Binding-site contacts:
Ligand atom O3' contacts residue GLN460 of chain 1.D at 3.3 Å (h-bond).
Ligand atom O4 contacts residue ASP412 of chain 1.D at 3.5 Å (salt-bridge).
Ligand atom C1' contacts residue ARG571 of chain 1.D at 3.5 Å.
Ligand atom C3D contacts residue PRO382 of chain 1.D at 3.5 Å (hydrophobic).
Ligand atom C2D contacts residue PRO382 of chain 1.D at 3.5 Å (hydrophobic).
Ligand atom O4D contacts residue ILE442 of chain 1.D at 3.5 Å.
Ligand atom C1D contacts residue PRO382 of chain 1.D at 3.0 Å (hydrophobic).
Ligand atom O4 contacts residue GLY441 of chain 1.D at 3.6 Å.
Ligand atom O2D contacts residue PRO382 of chain 1.D at 3.4 Å (h-bond).
Ligand atom O'P contacts residue ALA546 of chain 1.D at 2.6 Å (h-bond).
Ligand atom O'Q contacts residue VAL547 of chain 1.D at 3.1 Å (h-bond).
Ligand atom O2' contacts residue ASP462 of chain 1.D at 3.3 Å (salt-bridge).
Ligand atom O2D contacts residue SER463 of chain 1.D at 2.7 Å (h-bond).
Ligand atom O1B contacts residue MN1 of chain 1.T at 2.3 Å.
Ligand atom O3D contacts residue PRO382 of chain 1.D at 2.8 Å (h-bond).
Ligand atom O1A contacts residue MN1 of chain 1.T at 2.2 Å.
Ligand atom O'P contacts residue ASN545 of chain 1.D at 3.2 Å.
Ligand atom O1B contacts residue ARG571 of chain 1.D at 3.6 Å.
Ligand atom O3D contacts residue SER463 of chain 1.D at 2.8 Å (h-bond).
Ligand atom O4 contacts residue ASN439 of chain 1.D at 3.4 Å (h-bond).
Ligand atom C3' contacts residue ASP462 of chain 1.D at 3.4 Å.
Ligand atom O3D contacts residue ASP462 of chain 1.D at 3.2 Å.
Ligand atom O2 contacts residue ALA445 of chain 1.D at 3.3 Å.
Ligand atom O'Q contacts residue ASN545 of chain 1.D at 3.5 Å.
Ligand atom O4D contacts residue PRO382 of chain 1.D at 3.6 Å.
Ligand atom O3' contacts residue ARG526 of chain 1.D at 3.5 Å (salt-bridge).
Ligand atom O3' contacts residue HIS524 of chain 1.D at 3.4 Å (h-bond).
Ligand atom O'Q contacts residue ALA546 of chain 1.D at 3.3 Å (h-bond).
Ligand atom O3' contacts residue ASP548 of chain 1.D at 3.5 Å (salt-bridge).
Ligand atom O2D contacts residue TYR384 of chain 1.D at 3.2 Å (h-bond).
Ligand atom O1A contacts residue ASP464 of chain 1.D at 3.0 Å (salt-bridge).
Ligand atom O2' contacts residue ARG571 of chain 1.D at 3.3 Å (salt-bridge).
Ligand atom O2' contacts residue HIS524 of chain 1.D at 3.2 Å (h-bond).
Ligand atom O2 contacts residue PRO382 of chain 1.D at 3.4 Å (h-bond).
Ligand atom C6' contacts residue ALA546 of chain 1.D at 3.4 Å (hydrophobic).
Ligand atom O3' contacts residue ASP462 of chain 1.D at 3.2 Å (salt-bridge).
Ligand atom N3 contacts residue ASP412 of chain 1.D at 3.2 Å (salt-bridge).
Ligand atom C4' contacts residue ASP548 of chain 1.D at 3.5 Å.
Ligand atom C5D contacts residue ASP462 of chain 1.D at 3.6 Å.
Ligand atom PA contacts residue MN1 of chain 1.T at 3.6 Å.

The protein below binds the small molecule below.
Small molecule (SMILES): O=C(O)[C@H]1O[C@H](O[P](=O)(O)O[P](=O)(O)OC[C@H]2O[C@@H](n3ccc(=O)[nH]c3=O)[C@H](O)[C@@H]2O)[C@H](O)[C@@H](O)[C@@H]1O

Sequence of chain 1.D:
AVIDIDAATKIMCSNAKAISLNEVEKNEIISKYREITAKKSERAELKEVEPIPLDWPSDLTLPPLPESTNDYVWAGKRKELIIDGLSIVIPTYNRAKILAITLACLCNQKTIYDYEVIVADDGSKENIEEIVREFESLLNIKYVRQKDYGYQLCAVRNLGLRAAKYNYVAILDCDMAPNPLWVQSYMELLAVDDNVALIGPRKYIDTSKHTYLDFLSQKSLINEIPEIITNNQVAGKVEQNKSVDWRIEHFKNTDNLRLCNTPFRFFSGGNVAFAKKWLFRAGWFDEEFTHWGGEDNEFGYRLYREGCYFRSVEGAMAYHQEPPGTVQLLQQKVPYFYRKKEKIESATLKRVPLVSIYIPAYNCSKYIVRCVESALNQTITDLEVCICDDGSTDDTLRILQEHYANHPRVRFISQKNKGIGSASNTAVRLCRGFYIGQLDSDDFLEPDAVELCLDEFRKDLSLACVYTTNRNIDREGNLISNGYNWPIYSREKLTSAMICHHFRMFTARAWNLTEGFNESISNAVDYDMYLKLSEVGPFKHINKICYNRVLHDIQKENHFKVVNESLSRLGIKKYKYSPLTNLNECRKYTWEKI